Binding-site contacts:
Ligand atom CL1 contacts residue HEM1 of chain 1.C at 3.1 Å.
Ligand atom CAG contacts residue HIS55 of chain 1.A at 4.2 Å.
Ligand atom CL2 contacts residue HEM1 of chain 1.C at 3.4 Å.
Ligand atom OAA contacts residue PHE21 of chain 1.A at 3.9 Å.
Ligand atom CAD contacts residue THR56 of chain 1.A at 3.1 Å.
Ligand atom CAF contacts residue PHE35 of chain 1.A at 3.7 Å (hydrophobic).
Ligand atom OAA contacts residue THR56 of chain 1.A at 2.8 Å (h-bond).
Ligand atom OAA contacts residue VAL59 of chain 1.A at 4.2 Å.
Ligand atom CAI contacts residue HEM1 of chain 1.C at 4.4 Å.
Ligand atom CAH contacts residue HEM1 of chain 1.C at 4.5 Å.
Ligand atom CL1 contacts residue VAL59 of chain 1.A at 3.9 Å.
Ligand atom CL2 contacts residue VAL59 of chain 1.A at 4.2 Å.
Ligand atom CAI contacts residue VAL59 of chain 1.A at 3.4 Å (hydrophobic).
Ligand atom CAI contacts residue PHE35 of chain 1.A at 3.8 Å (hydrophobic).
Ligand atom CAH contacts residue PHE21 of chain 1.A at 3.6 Å (hydrophobic).
Ligand atom CL2 contacts residue PHE35 of chain 1.A at 4.4 Å.
Ligand atom CL2 contacts residue PHE21 of chain 1.A at 4.2 Å.
Ligand atom OAA contacts residue HIS55 of chain 1.A at 3.4 Å.
Ligand atom CAF contacts residue HEM1 of chain 1.C at 4.0 Å.
Ligand atom CAI contacts residue PHE21 of chain 1.A at 4.2 Å (hydrophobic).
Ligand atom CAE contacts residue VAL59 of chain 1.A at 4.2 Å (hydrophobic).
Ligand atom CAE contacts residue THR56 of chain 1.A at 4.4 Å.
Ligand atom CAG contacts residue VAL59 of chain 1.A at 3.7 Å (hydrophobic).
Ligand atom CL1 contacts residue PHE35 of chain 1.A at 3.8 Å.
Ligand atom CAF contacts residue PHE21 of chain 1.A at 4.3 Å (hydrophobic).
Ligand atom OAA contacts residue PHE52 of chain 1.A at 4.3 Å.
Ligand atom CAD contacts residue PHE21 of chain 1.A at 3.2 Å (hydrophobic).
Ligand atom CAG contacts residue PHE21 of chain 1.A at 3.6 Å (hydrophobic).
Ligand atom CAH contacts residue VAL59 of chain 1.A at 3.9 Å (hydrophobic).
Ligand atom CAF contacts residue VAL59 of chain 1.A at 3.5 Å (hydrophobic).
Ligand atom CL2 contacts residue LEU100 of chain 1.A at 4.0 Å.
Ligand atom CAH contacts residue PHE35 of chain 1.A at 4.2 Å (hydrophobic).
Ligand atom CAE contacts residue PHE21 of chain 1.A at 3.1 Å (hydrophobic).
Ligand atom CL1 contacts residue HIS55 of chain 1.A at 4.2 Å.
Ligand atom CAG contacts residue THR56 of chain 1.A at 3.3 Å.
Ligand atom CAD contacts residue VAL59 of chain 1.A at 4.1 Å (hydrophobic).

The protein below binds the small molecule below.
Small molecule (SMILES): Oc1ccc(Cl)cc1Cl

Sequence of chain 1.A:
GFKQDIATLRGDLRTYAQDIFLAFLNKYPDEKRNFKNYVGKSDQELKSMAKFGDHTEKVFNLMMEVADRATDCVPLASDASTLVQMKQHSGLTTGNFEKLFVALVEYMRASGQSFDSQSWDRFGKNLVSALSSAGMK